Sequence of chain 1.B:
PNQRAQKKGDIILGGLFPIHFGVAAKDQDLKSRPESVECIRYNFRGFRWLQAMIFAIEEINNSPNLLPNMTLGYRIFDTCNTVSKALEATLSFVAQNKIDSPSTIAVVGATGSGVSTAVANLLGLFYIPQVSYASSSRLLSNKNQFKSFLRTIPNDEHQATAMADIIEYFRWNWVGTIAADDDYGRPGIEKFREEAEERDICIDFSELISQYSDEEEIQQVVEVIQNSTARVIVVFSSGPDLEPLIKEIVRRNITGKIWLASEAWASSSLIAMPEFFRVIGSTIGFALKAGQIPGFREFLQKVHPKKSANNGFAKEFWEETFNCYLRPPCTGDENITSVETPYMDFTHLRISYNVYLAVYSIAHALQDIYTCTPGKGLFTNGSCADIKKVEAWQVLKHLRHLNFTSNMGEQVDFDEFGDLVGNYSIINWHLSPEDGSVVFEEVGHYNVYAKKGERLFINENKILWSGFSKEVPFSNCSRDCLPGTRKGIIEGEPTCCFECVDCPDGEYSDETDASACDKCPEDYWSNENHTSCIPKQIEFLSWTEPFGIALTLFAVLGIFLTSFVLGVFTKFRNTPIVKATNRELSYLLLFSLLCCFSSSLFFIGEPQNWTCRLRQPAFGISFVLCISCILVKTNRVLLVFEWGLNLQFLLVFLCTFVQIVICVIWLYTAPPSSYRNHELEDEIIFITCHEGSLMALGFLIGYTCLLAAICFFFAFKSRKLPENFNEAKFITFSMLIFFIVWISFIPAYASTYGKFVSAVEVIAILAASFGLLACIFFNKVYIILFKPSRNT

A small-molecule ligand and the protein it binds are described below.
Small molecule (SMILES): CC(=O)N[C@@H]1[C@@H](O)[C@H](O)[C@@H](CO)O[C@H]1O

Binding-site contacts:
Ligand atom O5 contacts residue THR289 of chain 1.B at 3.7 Å.
Ligand atom C5 contacts residue THR289 of chain 1.B at 4.5 Å.
Ligand atom N2 contacts residue ASN287 of chain 1.B at 2.8 Å (h-bond).
Ligand atom C4 contacts residue ASN287 of chain 1.B at 4.2 Å.
Ligand atom C3 contacts residue ASN287 of chain 1.B at 3.7 Å.
Ligand atom C1 contacts residue THR289 of chain 1.B at 4.3 Å.
Ligand atom C7 contacts residue ASN287 of chain 1.B at 3.3 Å.
Ligand atom O7 contacts residue ASN287 of chain 1.B at 3.4 Å (h-bond).
Ligand atom C8 contacts residue ASN287 of chain 1.B at 4.4 Å.
Ligand atom C2 contacts residue ASN287 of chain 1.B at 2.4 Å.
Ligand atom C5 contacts residue ASN287 of chain 1.B at 3.7 Å.
Ligand atom O5 contacts residue ASN287 of chain 1.B at 2.4 Å (h-bond).
Ligand atom C1 contacts residue ASN287 of chain 1.B at 1.4 Å.